This small molecule binds to this protein.
Small molecule (SMILES): Cn1cc(-c2cc3c(N4CCN(c5ncc([C@@](C)(N)c6ccc(F)cc6)cn5)CC4)ncnn3c2)cn1

Sequence of chain 1.A:
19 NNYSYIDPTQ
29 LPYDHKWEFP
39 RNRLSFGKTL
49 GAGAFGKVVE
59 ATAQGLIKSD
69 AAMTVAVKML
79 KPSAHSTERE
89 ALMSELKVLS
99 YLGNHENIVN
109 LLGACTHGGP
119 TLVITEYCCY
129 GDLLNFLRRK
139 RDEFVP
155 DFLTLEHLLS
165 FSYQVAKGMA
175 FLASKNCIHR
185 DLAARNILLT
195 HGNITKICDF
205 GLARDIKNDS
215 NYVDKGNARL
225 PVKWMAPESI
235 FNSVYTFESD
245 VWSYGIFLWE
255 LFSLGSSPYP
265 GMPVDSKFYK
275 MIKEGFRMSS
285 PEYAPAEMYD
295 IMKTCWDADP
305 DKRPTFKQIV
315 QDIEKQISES

Binding-site contacts:
Ligand atom C23 contacts residue GLU124 of chain 1.A at 3.3 Å.
Ligand atom C16 contacts residue MET77 of chain 1.A at 3.3 Å (hydrophobic).
Ligand atom C4 contacts residue TYR125 of chain 1.A at 3.6 Å (hydrophobic).
Ligand atom C9 contacts residue VAL56 of chain 1.A at 3.5 Å (hydrophobic).
Ligand atom C1 contacts residue CYS126 of chain 1.A at 3.4 Å (hydrophobic).
Ligand atom N5 contacts residue ASP203 of chain 1.A at 3.6 Å.
Ligand atom C5 contacts residue LEU192 of chain 1.A at 3.5 Å (hydrophobic).
Ligand atom C5 contacts residue LEU48 of chain 1.A at 3.7 Å (hydrophobic).
Ligand atom C2 contacts residue LEU48 of chain 1.A at 3.7 Å (hydrophobic).
Ligand atom C13 contacts residue GLY54 of chain 1.A at 3.7 Å.
Ligand atom C23 contacts residue ALA74 of chain 1.A at 3.5 Å (hydrophobic).
Ligand atom C16 contacts residue LYS55 of chain 1.A at 3.3 Å.
Ligand atom C22 contacts residue CYS202 of chain 1.A at 3.6 Å (hydrophobic).
Ligand atom C15 contacts residue GLY54 of chain 1.A at 3.6 Å.
Ligand atom C10 contacts residue ASP203 of chain 1.A at 3.6 Å.
Ligand atom F contacts residue LEU78 of chain 1.A at 3.1 Å.
Ligand atom C13 contacts residue ALA50 of chain 1.A at 3.6 Å (hydrophobic).
Ligand atom N2 contacts residue LEU192 of chain 1.A at 3.7 Å.
Ligand atom N7 contacts residue GLY49 of chain 1.A at 3.6 Å.
Ligand atom C6 contacts residue LEU192 of chain 1.A at 3.4 Å (hydrophobic).
Ligand atom N9 contacts residue CYS126 of chain 1.A at 3.0 Å (h-bond).
Ligand atom N9 contacts residue LEU192 of chain 1.A at 3.7 Å.
Ligand atom C4 contacts residue CYS126 of chain 1.A at 2.9 Å (hydrophobic).
Ligand atom C3 contacts residue CYS126 of chain 1.A at 3.7 Å (hydrophobic).
Ligand atom F contacts residue MET77 of chain 1.A at 3.3 Å.
Ligand atom N9 contacts residue TYR125 of chain 1.A at 3.5 Å.
Ligand atom N5 contacts residue VAL56 of chain 1.A at 3.7 Å.
Ligand atom N9 contacts residue GLU124 of chain 1.A at 3.6 Å.
Ligand atom C17 contacts residue MET77 of chain 1.A at 3.7 Å (hydrophobic).
Ligand atom N8 contacts residue LEU192 of chain 1.A at 3.4 Å.
Ligand atom C2 contacts residue GLY129 of chain 1.A at 3.5 Å.
Ligand atom C23 contacts residue LEU192 of chain 1.A at 3.5 Å (hydrophobic).
Ligand atom C18 contacts residue LYS76 of chain 1.A at 3.6 Å.
Ligand atom C1 contacts residue TYR125 of chain 1.A at 3.7 Å (hydrophobic).
Ligand atom C16 contacts residue LYS76 of chain 1.A at 3.5 Å.
Ligand atom C17 contacts residue LYS76 of chain 1.A at 3.5 Å.
Ligand atom C1 contacts residue GLY129 of chain 1.A at 3.4 Å.
Ligand atom C15 contacts residue LYS55 of chain 1.A at 3.5 Å.
Ligand atom C13 contacts residue GLY51 of chain 1.A at 3.3 Å.
Ligand atom C16 contacts residue GLY54 of chain 1.A at 3.6 Å.